Binding-site contacts:
Ligand atom NAG contacts residue SO41 of chain 1.D at 2.5 Å (h-bond).
Ligand atom CAK contacts residue HIS45 of chain 1.A at 3.4 Å.
Ligand atom CAJ contacts residue GLY47 of chain 1.A at 4.0 Å.
Ligand atom CAF contacts residue GLY47 of chain 1.A at 3.4 Å.
Ligand atom CAA contacts residue PRO186 of chain 1.A at 3.1 Å (hydrophobic).
Ligand atom CAC contacts residue GLY47 of chain 1.A at 3.7 Å.
Ligand atom CAK contacts residue LYS161 of chain 1.A at 4.0 Å.
Ligand atom OAH contacts residue PRO186 of chain 1.A at 3.4 Å (h-bond).
Ligand atom CAD contacts residue HIS48 of chain 1.A at 3.8 Å.
Ligand atom CAE contacts residue MET196 of chain 1.A at 3.3 Å (hydrophobic).
Ligand atom CAE contacts residue SO41 of chain 1.D at 4.2 Å.
Ligand atom CAA contacts residue VAL185 of chain 1.A at 3.6 Å (hydrophobic).
Ligand atom CAJ contacts residue GLY159 of chain 1.A at 4.1 Å.
Ligand atom CAB contacts residue SO41 of chain 1.D at 3.3 Å.
Ligand atom NAG contacts residue HIS45 of chain 1.A at 3.4 Å.
Ligand atom CAK contacts residue MET196 of chain 1.A at 4.1 Å (hydrophobic).
Ligand atom CAC contacts residue VAL188 of chain 1.A at 3.7 Å (hydrophobic).
Ligand atom CAC contacts residue LYS161 of chain 1.A at 4.1 Å.
Ligand atom OAH contacts residue GLY47 of chain 1.A at 3.7 Å.
Ligand atom CAC contacts residue THR187 of chain 1.A at 4.0 Å.
Ligand atom CAA contacts residue VAL188 of chain 1.A at 3.9 Å (hydrophobic).
Ligand atom CAC contacts residue MET196 of chain 1.A at 4.2 Å (hydrophobic).
Ligand atom CAA contacts residue LEU51 of chain 1.A at 3.7 Å (hydrophobic).
Ligand atom CAE contacts residue HIS45 of chain 1.A at 3.7 Å.
Ligand atom OAH contacts residue VAL188 of chain 1.A at 3.0 Å (h-bond).
Ligand atom CAE contacts residue GLY47 of chain 1.A at 4.2 Å.
Ligand atom CAI contacts residue GLY47 of chain 1.A at 3.4 Å.
Ligand atom CAF contacts residue GLY159 of chain 1.A at 3.7 Å.
Ligand atom CAK contacts residue SO41 of chain 1.D at 3.6 Å.
Ligand atom CAB contacts residue HIS48 of chain 1.A at 3.6 Å.
Ligand atom CAB contacts residue HIS45 of chain 1.A at 4.0 Å.
Ligand atom NAG contacts residue LYS161 of chain 1.A at 3.7 Å.
Ligand atom CAI contacts residue VAL188 of chain 1.A at 3.9 Å (hydrophobic).
Ligand atom CAA contacts residue GLY47 of chain 1.A at 3.4 Å.
Ligand atom CAA contacts residue ALA50 of chain 1.A at 3.9 Å (hydrophobic).
Ligand atom OAH contacts residue THR187 of chain 1.A at 3.5 Å.
Ligand atom CAD contacts residue LEU51 of chain 1.A at 3.9 Å (hydrophobic).
Ligand atom CAI contacts residue THR187 of chain 1.A at 4.2 Å.
Ligand atom CAJ contacts residue HIS45 of chain 1.A at 4.0 Å.
Ligand atom CAE contacts residue LYS161 of chain 1.A at 3.8 Å.

The small molecule below binds the protein below.
Small molecule (SMILES): COc1ccc2[nH]ccc2c1

Sequence of chain 1.A:
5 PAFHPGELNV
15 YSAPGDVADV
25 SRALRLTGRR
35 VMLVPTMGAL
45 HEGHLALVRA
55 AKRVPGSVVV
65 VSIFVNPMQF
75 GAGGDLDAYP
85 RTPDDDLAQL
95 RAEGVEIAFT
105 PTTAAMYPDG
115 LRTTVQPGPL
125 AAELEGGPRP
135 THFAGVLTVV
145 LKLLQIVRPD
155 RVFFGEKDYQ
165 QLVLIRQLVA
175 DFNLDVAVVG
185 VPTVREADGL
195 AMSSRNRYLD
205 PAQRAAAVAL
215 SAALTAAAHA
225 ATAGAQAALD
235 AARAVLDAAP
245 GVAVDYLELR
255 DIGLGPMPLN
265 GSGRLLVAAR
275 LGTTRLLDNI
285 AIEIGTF